Sequence of chain 3.A:
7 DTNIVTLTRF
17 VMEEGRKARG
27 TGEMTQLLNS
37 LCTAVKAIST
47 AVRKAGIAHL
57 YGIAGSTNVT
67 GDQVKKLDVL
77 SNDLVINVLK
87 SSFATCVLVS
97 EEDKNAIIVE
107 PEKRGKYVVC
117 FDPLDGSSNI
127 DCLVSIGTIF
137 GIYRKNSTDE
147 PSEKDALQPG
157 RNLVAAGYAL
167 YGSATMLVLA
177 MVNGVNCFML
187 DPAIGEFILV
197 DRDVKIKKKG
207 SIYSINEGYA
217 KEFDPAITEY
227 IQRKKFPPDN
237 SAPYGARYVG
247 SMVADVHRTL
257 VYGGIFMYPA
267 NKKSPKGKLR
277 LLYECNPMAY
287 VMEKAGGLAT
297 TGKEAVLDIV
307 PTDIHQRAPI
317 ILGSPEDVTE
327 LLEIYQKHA

Sequence of chain 4.A:
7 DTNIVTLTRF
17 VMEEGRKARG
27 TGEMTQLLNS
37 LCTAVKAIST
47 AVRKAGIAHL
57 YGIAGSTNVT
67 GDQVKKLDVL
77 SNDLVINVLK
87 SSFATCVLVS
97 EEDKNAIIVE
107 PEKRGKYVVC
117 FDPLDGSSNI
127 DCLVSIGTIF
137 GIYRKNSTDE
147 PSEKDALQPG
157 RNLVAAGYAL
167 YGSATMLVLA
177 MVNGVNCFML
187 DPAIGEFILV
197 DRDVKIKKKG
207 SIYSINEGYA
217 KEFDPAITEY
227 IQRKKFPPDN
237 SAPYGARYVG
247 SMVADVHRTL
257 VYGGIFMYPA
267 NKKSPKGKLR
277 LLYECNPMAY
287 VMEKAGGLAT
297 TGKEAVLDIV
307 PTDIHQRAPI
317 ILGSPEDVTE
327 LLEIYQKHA

Binding-site contacts:
Ligand atom O1 contacts residue ARG276 of chain 4.A at 3.7 Å.
Ligand atom O3 contacts residue MET248 of chain 4.A at 2.9 Å (h-bond).
Ligand atom O2P contacts residue ASN212 of chain 4.A at 3.9 Å.
Ligand atom C3 contacts residue ASP121 of chain 4.A at 3.5 Å.
Ligand atom C6 contacts residue GLY246 of chain 4.A at 3.6 Å.
Ligand atom O1 contacts residue ASP121 of chain 4.A at 3.0 Å (salt-bridge).
Ligand atom O6 contacts residue LYS274 of chain 4.A at 3.1 Å (salt-bridge).
Ligand atom C1 contacts residue ARG276 of chain 4.A at 3.5 Å.
Ligand atom O3P contacts residue ARG243 of chain 3.A at 3.4 Å (salt-bridge).
Ligand atom O3 contacts residue MG1 of chain 4.E at 3.7 Å.
Ligand atom O3P contacts residue ASN212 of chain 4.A at 2.9 Å (h-bond).
Ligand atom C1 contacts residue MG1 of chain 4.E at 3.6 Å.
Ligand atom C3 contacts residue MET248 of chain 4.A at 3.6 Å (hydrophobic).
Ligand atom C6 contacts residue TYR244 of chain 4.A at 3.6 Å (hydrophobic).
Ligand atom O1 contacts residue MG1 of chain 4.E at 2.4 Å.
Ligand atom O1P contacts residue LYS274 of chain 4.A at 3.8 Å.
Ligand atom O1P contacts residue TYR264 of chain 4.A at 2.5 Å (h-bond).
Ligand atom O2P contacts residue ARG243 of chain 3.A at 2.6 Å (salt-bridge).
Ligand atom C3 contacts residue LEU275 of chain 4.A at 3.9 Å (hydrophobic).
Ligand atom O4 contacts residue MET248 of chain 4.A at 3.1 Å (h-bond).
Ligand atom P contacts residue ARG243 of chain 3.A at 3.8 Å.
Ligand atom C4 contacts residue GLY246 of chain 4.A at 3.3 Å.
Ligand atom O3P contacts residue TYR264 of chain 4.A at 3.8 Å.
Ligand atom P contacts residue ASN212 of chain 4.A at 3.6 Å.
Ligand atom C1 contacts residue PO41 of chain 4.G at 3.5 Å.
Ligand atom O1 contacts residue PO41 of chain 4.G at 2.6 Å (h-bond).
Ligand atom C5 contacts residue LEU275 of chain 4.A at 3.9 Å (hydrophobic).
Ligand atom C1 contacts residue GLU280 of chain 4.A at 3.6 Å.
Ligand atom O5 contacts residue LYS274 of chain 4.A at 3.0 Å (salt-bridge).
Ligand atom O3P contacts residue TYR244 of chain 4.A at 2.7 Å (h-bond).
Ligand atom O3 contacts residue SER247 of chain 4.A at 3.9 Å.
Ligand atom P contacts residue TYR264 of chain 4.A at 3.6 Å.
Ligand atom O3 contacts residue ASP121 of chain 4.A at 2.5 Å (salt-bridge).
Ligand atom O1 contacts residue GLU280 of chain 4.A at 3.1 Å (salt-bridge).
Ligand atom O2 contacts residue PO41 of chain 4.G at 3.1 Å (h-bond).
Ligand atom O6 contacts residue TYR264 of chain 4.A at 3.5 Å.
Ligand atom O3 contacts residue GLY122 of chain 4.A at 3.7 Å.
Ligand atom O1P contacts residue TYR215 of chain 4.A at 2.7 Å (h-bond).
Ligand atom C4 contacts residue MET248 of chain 4.A at 3.5 Å (hydrophobic).
Ligand atom C1 contacts residue LEU275 of chain 4.A at 3.8 Å (hydrophobic).

A small-molecule ligand and the protein it binds are described below.
Small molecule (SMILES): O=P(O)(O)OC[C@H]1O[C@](O)(CO)[C@@H](O)[C@@H]1O